Binding-site contacts:
Ligand atom C4 contacts residue TRP28 of chain 1.A at 4.2 Å (hydrophobic).
Ligand atom O2 contacts residue TRP246 of chain 1.A at 3.5 Å.
Ligand atom C4 contacts residue TRP28 of chain 1.A at 4.1 Å (hydrophobic).
Ligand atom C2 contacts residue TRP58 of chain 1.A at 3.7 Å (hydrophobic).
Ligand atom C5 contacts residue GLY250 of chain 1.A at 4.3 Å.
Ligand atom C3 contacts residue TRP58 of chain 1.A at 3.8 Å (hydrophobic).
Ligand atom O6 contacts residue TRP58 of chain 1.A at 4.3 Å.
Ligand atom C6 contacts residue TRP58 of chain 1.A at 4.1 Å (hydrophobic).
Ligand atom O4 contacts residue TRP28 of chain 1.A at 3.4 Å.
Ligand atom O6 contacts residue GLY250 of chain 1.A at 4.2 Å.
Ligand atom C6 contacts residue HIS85 of chain 1.A at 4.1 Å.
Ligand atom C2 contacts residue TYR29 of chain 1.A at 4.1 Å (hydrophobic).
Ligand atom O2 contacts residue TRP58 of chain 1.A at 4.2 Å.
Ligand atom O3 contacts residue TRP28 of chain 1.A at 3.8 Å.
Ligand atom C3 contacts residue TRP28 of chain 1.A at 3.5 Å (hydrophobic).
Ligand atom C5 contacts residue TRP28 of chain 1.A at 4.2 Å (hydrophobic).
Ligand atom C1 contacts residue TRP246 of chain 1.A at 4.1 Å (hydrophobic).
Ligand atom C6 contacts residue TRP28 of chain 1.A at 3.9 Å (hydrophobic).
Ligand atom O6 contacts residue SER252 of chain 1.A at 3.5 Å.
Ligand atom O6 contacts residue TYR29 of chain 1.A at 4.1 Å.
Ligand atom O3 contacts residue ASN251 of chain 1.A at 3.6 Å.
Ligand atom C1 contacts residue TRP28 of chain 1.A at 4.0 Å (hydrophobic).
Ligand atom C2 contacts residue TRP255 of chain 1.A at 3.8 Å (hydrophobic).
Ligand atom O3 contacts residue TRP58 of chain 1.A at 3.3 Å (h-bond).
Ligand atom O6 contacts residue HIS85 of chain 1.A at 3.4 Å (h-bond).
Ligand atom O1 contacts residue ASN251 of chain 1.A at 4.3 Å.
Ligand atom O1 contacts residue TRP246 of chain 1.A at 4.1 Å.
Ligand atom C1 contacts residue ASN251 of chain 1.A at 4.1 Å.
Ligand atom O3 contacts residue GLY250 of chain 1.A at 4.2 Å.
Ligand atom O2 contacts residue TRP28 of chain 1.A at 2.5 Å (h-bond).
Ligand atom O3 contacts residue SER252 of chain 1.A at 2.9 Å (h-bond).
Ligand atom C6 contacts residue SER252 of chain 1.A at 4.1 Å.
Ligand atom C6 contacts residue GLY250 of chain 1.A at 3.4 Å.
Ligand atom C3 contacts residue TRP255 of chain 1.A at 4.2 Å (hydrophobic).
Ligand atom C3 contacts residue SER252 of chain 1.A at 3.8 Å.
Ligand atom O1 contacts residue TRP255 of chain 1.A at 4.2 Å.
Ligand atom C2 contacts residue ASN251 of chain 1.A at 3.4 Å.
Ligand atom C2 contacts residue TRP28 of chain 1.A at 3.3 Å (hydrophobic).
Ligand atom C6 contacts residue TYR29 of chain 1.A at 3.2 Å (hydrophobic).
Ligand atom O2 contacts residue ASN251 of chain 1.A at 2.6 Å (h-bond).

The protein below binds the small molecule below.
Small molecule (SMILES): O=C1O[C@H](CO)[C@@H](O[C@@H]2O[C@H](CO)[C@@H](O[C@@H]3O[C@H](CO)[C@@H](O)[C@H](O)[C@@H]3O)[C@H](O)[C@@H]2O)[C@H](O)[C@@H]1O

Sequence of chain 1.A:
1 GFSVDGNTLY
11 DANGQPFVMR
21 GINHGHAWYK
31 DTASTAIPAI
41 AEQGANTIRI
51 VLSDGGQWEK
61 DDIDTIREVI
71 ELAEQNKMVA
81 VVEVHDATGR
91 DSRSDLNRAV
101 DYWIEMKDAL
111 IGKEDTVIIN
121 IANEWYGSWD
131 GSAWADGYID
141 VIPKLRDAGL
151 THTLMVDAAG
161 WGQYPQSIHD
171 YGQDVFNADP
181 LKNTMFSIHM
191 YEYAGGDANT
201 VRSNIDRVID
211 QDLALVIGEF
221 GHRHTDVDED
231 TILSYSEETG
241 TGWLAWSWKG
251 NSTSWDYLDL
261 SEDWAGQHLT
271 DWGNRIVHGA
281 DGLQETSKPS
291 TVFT